This small molecule binds to this protein.
Small molecule (SMILES): CSCC[C@H](NC(=O)CN)C(=O)N1CCC[C@H]1C(=O)N[C@@H](CCCN=C(N)N)C(=O)NCC(=O)N[C@@H](C)C(=O)O

Sequence of chain 1.A:
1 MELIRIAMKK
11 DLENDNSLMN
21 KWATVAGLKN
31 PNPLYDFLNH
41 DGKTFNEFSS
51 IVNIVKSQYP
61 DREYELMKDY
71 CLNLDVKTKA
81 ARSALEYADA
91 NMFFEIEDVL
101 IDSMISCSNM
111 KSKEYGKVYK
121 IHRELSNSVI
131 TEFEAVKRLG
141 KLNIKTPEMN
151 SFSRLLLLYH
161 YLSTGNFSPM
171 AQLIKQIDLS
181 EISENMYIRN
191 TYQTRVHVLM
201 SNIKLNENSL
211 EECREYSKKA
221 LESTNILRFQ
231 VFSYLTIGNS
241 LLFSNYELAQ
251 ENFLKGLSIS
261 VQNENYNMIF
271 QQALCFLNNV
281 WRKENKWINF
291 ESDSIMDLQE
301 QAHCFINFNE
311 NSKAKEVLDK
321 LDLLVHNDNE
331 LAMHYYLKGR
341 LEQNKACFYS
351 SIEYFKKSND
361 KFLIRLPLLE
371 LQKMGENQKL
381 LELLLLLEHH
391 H

Binding-site contacts:
Ligand atom O contacts residue MET296 of chain 1.A at 3.2 Å (h-bond).
Ligand atom CB contacts residue VAL198 of chain 1.A at 3.6 Å (hydrophobic).
Ligand atom C contacts residue PHE232 of chain 1.A at 3.6 Å (hydrophobic).
Ligand atom CA contacts residue VAL198 of chain 1.A at 3.5 Å (hydrophobic).
Ligand atom CG contacts residue ASN239 of chain 1.A at 3.6 Å.
Ligand atom NH1 contacts residue LEU363 of chain 1.A at 3.6 Å.
Ligand atom CZ contacts residue ASN206 of chain 1.A at 3.2 Å.
Ligand atom CA contacts residue PHE232 of chain 1.A at 3.5 Å (hydrophobic).
Ligand atom O contacts residue ASN202 of chain 1.A at 2.9 Å (h-bond).
Ligand atom OXT contacts residue ARG228 of chain 1.A at 3.1 Å (salt-bridge).
Ligand atom NH1 contacts residue ASN329 of chain 1.A at 3.3 Å (h-bond).
Ligand atom N contacts residue PHE232 of chain 1.A at 3.7 Å.
Ligand atom C contacts residue MET296 of chain 1.A at 3.4 Å (hydrophobic).
Ligand atom N contacts residue GLU300 of chain 1.A at 2.7 Å (salt-bridge).
Ligand atom NH2 contacts residue ASP360 of chain 1.A at 2.9 Å (salt-bridge).
Ligand atom CA contacts residue GLN299 of chain 1.A at 3.4 Å.
Ligand atom C contacts residue PHE232 of chain 1.A at 3.5 Å (hydrophobic).
Ligand atom O contacts residue GLU300 of chain 1.A at 3.4 Å (salt-bridge).
Ligand atom CB contacts residue PHE276 of chain 1.A at 3.5 Å (hydrophobic).
Ligand atom O contacts residue PHE232 of chain 1.A at 3.6 Å.
Ligand atom CZ contacts residue PHE167 of chain 1.A at 3.7 Å (hydrophobic).
Ligand atom O contacts residue TYR159 of chain 1.A at 3.6 Å.
Ligand atom NH1 contacts residue ASP360 of chain 1.A at 3.3 Å (salt-bridge).
Ligand atom CZ contacts residue ASP360 of chain 1.A at 3.5 Å.
Ligand atom O contacts residue ARG228 of chain 1.A at 2.9 Å (salt-bridge).
Ligand atom C contacts residue GLU300 of chain 1.A at 3.6 Å.
Ligand atom SD contacts residue LEU242 of chain 1.A at 3.4 Å.
Ligand atom O contacts residue PHE276 of chain 1.A at 3.6 Å.
Ligand atom N contacts residue GLN299 of chain 1.A at 3.0 Å (h-bond).
Ligand atom CG contacts residue ILE269 of chain 1.A at 3.7 Å (hydrophobic).
Ligand atom C contacts residue ARG228 of chain 1.A at 3.6 Å.
Ligand atom NE contacts residue ASN206 of chain 1.A at 2.9 Å (h-bond).
Ligand atom NH2 contacts residue ASN206 of chain 1.A at 2.8 Å (h-bond).
Ligand atom SD contacts residue ASN239 of chain 1.A at 3.6 Å.
Ligand atom CB contacts residue LEU199 of chain 1.A at 3.6 Å (hydrophobic).
Ligand atom O contacts residue ASN239 of chain 1.A at 2.8 Å (h-bond).
Ligand atom N contacts residue MET296 of chain 1.A at 3.1 Å (h-bond).
Ligand atom CA contacts residue GLU300 of chain 1.A at 3.3 Å.
Ligand atom NE contacts residue PHE167 of chain 1.A at 3.6 Å.
Ligand atom CG contacts residue ALA273 of chain 1.A at 3.3 Å (hydrophobic).